Sequence of chain 1.C:
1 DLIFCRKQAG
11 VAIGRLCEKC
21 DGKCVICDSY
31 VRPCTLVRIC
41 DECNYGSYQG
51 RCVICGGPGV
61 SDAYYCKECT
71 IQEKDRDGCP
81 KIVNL

Binding-site contacts:
Ligand atom C22 contacts residue ASN1108 of chain 1.B at 3.6 Å.
Ligand atom C3 contacts residue LYS1071 of chain 1.B at 3.5 Å.
Ligand atom C33 contacts residue ARG32 of chain 1.C at 3.7 Å.
Ligand atom C16 contacts residue ARG1074 of chain 1.B at 4.0 Å.
Ligand atom C29 contacts residue ARG32 of chain 1.C at 4.3 Å.
Ligand atom C38 contacts residue ILE1158 of chain 1.B at 4.1 Å (hydrophobic).
Ligand atom C29 contacts residue TYR1157 of chain 1.B at 3.5 Å (hydrophobic).
Ligand atom C39 contacts residue TYR1157 of chain 1.B at 3.9 Å (hydrophobic).
Ligand atom C15 contacts residue LEU1066 of chain 1.B at 4.3 Å (hydrophobic).
Ligand atom N1 contacts residue TYR1157 of chain 1.B at 3.6 Å.
Ligand atom O6 contacts residue TYR30 of chain 1.C at 4.0 Å.
Ligand atom O4 contacts residue VAL1078 of chain 1.B at 3.2 Å.
Ligand atom O8 contacts residue ASN1108 of chain 1.B at 3.8 Å.
Ligand atom O2 contacts residue TYR30 of chain 1.C at 3.6 Å.
Ligand atom C20 contacts residue LYS1067 of chain 1.B at 4.3 Å.
Ligand atom C3 contacts residue ARG1075 of chain 1.B at 4.2 Å.
Ligand atom C13 contacts residue TYR30 of chain 1.C at 4.2 Å (hydrophobic).
Ligand atom O6 contacts residue VAL31 of chain 1.C at 3.3 Å.
Ligand atom C11 contacts residue TYR30 of chain 1.C at 4.3 Å (hydrophobic).
Ligand atom C37 contacts residue GLU1160 of chain 1.B at 4.2 Å.
Ligand atom O2 contacts residue GLY22 of chain 1.C at 4.3 Å.
Ligand atom C10 contacts residue TYR30 of chain 1.C at 4.0 Å (hydrophobic).
Ligand atom C25 contacts residue ASN1108 of chain 1.B at 3.4 Å.
Ligand atom C4 contacts residue ARG1075 of chain 1.B at 3.9 Å.
Ligand atom O3 contacts residue GLY22 of chain 1.C at 4.1 Å.
Ligand atom C39 contacts residue ILE1158 of chain 1.B at 3.8 Å (hydrophobic).
Ligand atom C32 contacts residue ARG32 of chain 1.C at 4.0 Å.
Ligand atom O6 contacts residue ARG32 of chain 1.C at 3.3 Å (salt-bridge).
Ligand atom C15 contacts residue VAL1114 of chain 1.B at 4.3 Å (hydrophobic).
Ligand atom C12 contacts residue TYR30 of chain 1.C at 3.9 Å (hydrophobic).
Ligand atom O3 contacts residue LYS1071 of chain 1.B at 4.0 Å.
Ligand atom O5 contacts residue TYR1157 of chain 1.B at 3.2 Å.
Ligand atom C31 contacts residue TYR1157 of chain 1.B at 3.4 Å (hydrophobic).
Ligand atom O7 contacts residue VAL1110 of chain 1.B at 3.2 Å.
Ligand atom C25 contacts residue VAL1110 of chain 1.B at 4.0 Å (hydrophobic).
Ligand atom C7 contacts residue ARG1075 of chain 1.B at 3.4 Å.
Ligand atom C5 contacts residue ARG1075 of chain 1.B at 4.0 Å.
Ligand atom C24 contacts residue ASN1108 of chain 1.B at 3.7 Å.
Ligand atom C30 contacts residue TYR1157 of chain 1.B at 3.5 Å (hydrophobic).
Ligand atom C23 contacts residue ASN1108 of chain 1.B at 4.2 Å.

Sequence of chain 1.B:
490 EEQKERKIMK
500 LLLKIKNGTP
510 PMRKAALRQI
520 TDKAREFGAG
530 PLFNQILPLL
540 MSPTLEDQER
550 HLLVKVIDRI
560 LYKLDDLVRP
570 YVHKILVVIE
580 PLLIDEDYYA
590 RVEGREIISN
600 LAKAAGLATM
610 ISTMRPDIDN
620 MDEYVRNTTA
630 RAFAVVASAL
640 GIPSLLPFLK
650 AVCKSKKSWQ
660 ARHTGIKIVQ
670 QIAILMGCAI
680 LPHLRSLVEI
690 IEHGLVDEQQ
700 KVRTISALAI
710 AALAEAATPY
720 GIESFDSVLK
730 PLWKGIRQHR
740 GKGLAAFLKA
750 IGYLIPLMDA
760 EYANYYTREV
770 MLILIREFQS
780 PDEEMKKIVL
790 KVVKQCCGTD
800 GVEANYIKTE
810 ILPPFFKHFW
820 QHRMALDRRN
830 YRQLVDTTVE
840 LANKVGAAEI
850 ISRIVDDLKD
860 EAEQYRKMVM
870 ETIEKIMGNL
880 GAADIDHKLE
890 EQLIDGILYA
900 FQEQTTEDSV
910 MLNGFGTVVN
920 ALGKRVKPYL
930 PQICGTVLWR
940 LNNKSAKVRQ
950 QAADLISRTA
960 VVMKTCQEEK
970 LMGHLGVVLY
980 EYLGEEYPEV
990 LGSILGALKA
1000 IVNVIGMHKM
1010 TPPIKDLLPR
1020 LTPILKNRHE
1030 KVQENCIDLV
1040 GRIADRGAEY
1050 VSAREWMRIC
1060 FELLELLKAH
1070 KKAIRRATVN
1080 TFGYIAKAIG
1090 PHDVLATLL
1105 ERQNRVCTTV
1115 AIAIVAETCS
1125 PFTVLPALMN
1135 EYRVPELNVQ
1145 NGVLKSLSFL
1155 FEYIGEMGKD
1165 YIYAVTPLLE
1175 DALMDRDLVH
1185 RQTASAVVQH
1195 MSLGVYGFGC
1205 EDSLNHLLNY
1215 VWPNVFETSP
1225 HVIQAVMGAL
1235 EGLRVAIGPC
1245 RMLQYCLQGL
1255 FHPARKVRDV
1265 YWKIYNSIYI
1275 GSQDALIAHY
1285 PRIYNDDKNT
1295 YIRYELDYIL

A protein and the small-molecule ligand that binds it are described below.
Small molecule (SMILES): CC[C@H](O)[C@@H](C)[C@H]1O[C@@H]1C[C@@](C)(O)/C=C/C=C(\C)[C@H]1OC(=O)C[C@H](O)CC[C@@](C)(O)[C@@H](OC(=O)N2CCN(C3CCCCCC3)CC2)/C=C/[C@@H]1C